Sequence of chain 2.A:
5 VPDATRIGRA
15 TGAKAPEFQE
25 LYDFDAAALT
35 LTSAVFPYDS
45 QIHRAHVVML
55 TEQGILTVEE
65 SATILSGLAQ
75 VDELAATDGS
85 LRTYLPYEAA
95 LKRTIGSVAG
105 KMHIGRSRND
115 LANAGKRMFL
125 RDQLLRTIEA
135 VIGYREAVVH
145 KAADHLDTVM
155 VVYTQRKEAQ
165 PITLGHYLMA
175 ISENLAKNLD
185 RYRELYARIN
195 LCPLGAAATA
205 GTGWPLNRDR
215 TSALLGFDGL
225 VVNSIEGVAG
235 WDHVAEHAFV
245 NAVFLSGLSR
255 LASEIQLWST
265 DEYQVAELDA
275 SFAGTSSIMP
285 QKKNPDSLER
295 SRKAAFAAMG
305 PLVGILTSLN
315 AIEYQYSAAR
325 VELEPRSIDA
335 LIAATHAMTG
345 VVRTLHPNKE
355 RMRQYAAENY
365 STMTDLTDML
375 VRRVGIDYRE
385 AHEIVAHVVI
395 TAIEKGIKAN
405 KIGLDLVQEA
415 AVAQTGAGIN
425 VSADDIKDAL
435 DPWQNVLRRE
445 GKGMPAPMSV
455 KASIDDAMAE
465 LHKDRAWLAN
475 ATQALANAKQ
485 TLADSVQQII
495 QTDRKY

This protein binds this small molecule.
Small molecule (SMILES): O=C(O)/C=C/C(=O)O

Binding-site contacts:
Ligand atom O8 contacts residue TYR320 of chain 3.A at 3.4 Å (h-bond).
Ligand atom C5 contacts residue ARG294 of chain 2.A at 4.3 Å.
Ligand atom O7 contacts residue ARG112 of chain 3.A at 4.1 Å.
Ligand atom C6 contacts residue EKN1 of chain 2.B at 4.1 Å.
Ligand atom C6 contacts residue ARG112 of chain 3.A at 3.9 Å.
Ligand atom O contacts residue ASP290 of chain 2.A at 3.6 Å.
Ligand atom O8 contacts residue ASN113 of chain 3.A at 4.2 Å.
Ligand atom O7 contacts residue TYR320 of chain 3.A at 4.3 Å.
Ligand atom O contacts residue TYR26 of chain 2.A at 2.6 Å (h-bond).
Ligand atom C4 contacts residue TYR320 of chain 3.A at 4.3 Å (hydrophobic).
Ligand atom C contacts residue ARG294 of chain 2.A at 3.5 Å.
Ligand atom C contacts residue TYR26 of chain 2.A at 3.5 Å (hydrophobic).
Ligand atom C contacts residue ASP290 of chain 2.A at 4.0 Å.
Ligand atom O8 contacts residue ARG112 of chain 3.A at 3.5 Å (salt-bridge).
Ligand atom C5 contacts residue ARG112 of chain 3.A at 4.0 Å.
Ligand atom O contacts residue ARG294 of chain 2.A at 3.9 Å.
Ligand atom OXT contacts residue TYR26 of chain 2.A at 3.5 Å (h-bond).
Ligand atom O8 contacts residue EKN1 of chain 2.B at 3.2 Å.
Ligand atom OXT contacts residue ALA322 of chain 3.A at 3.9 Å.
Ligand atom C4 contacts residue EKN1 of chain 2.B at 3.4 Å.
Ligand atom C6 contacts residue TYR320 of chain 3.A at 3.9 Å (hydrophobic).
Ligand atom C4 contacts residue ARG294 of chain 2.A at 4.2 Å.
Ligand atom OXT contacts residue ARG294 of chain 2.A at 2.6 Å (salt-bridge).
Ligand atom C5 contacts residue EKN1 of chain 2.B at 4.0 Å.
Ligand atom C contacts residue EKN1 of chain 2.B at 4.2 Å.
Ligand atom OXT contacts residue ASP290 of chain 2.A at 4.0 Å.

Sequence of chain 3.A:
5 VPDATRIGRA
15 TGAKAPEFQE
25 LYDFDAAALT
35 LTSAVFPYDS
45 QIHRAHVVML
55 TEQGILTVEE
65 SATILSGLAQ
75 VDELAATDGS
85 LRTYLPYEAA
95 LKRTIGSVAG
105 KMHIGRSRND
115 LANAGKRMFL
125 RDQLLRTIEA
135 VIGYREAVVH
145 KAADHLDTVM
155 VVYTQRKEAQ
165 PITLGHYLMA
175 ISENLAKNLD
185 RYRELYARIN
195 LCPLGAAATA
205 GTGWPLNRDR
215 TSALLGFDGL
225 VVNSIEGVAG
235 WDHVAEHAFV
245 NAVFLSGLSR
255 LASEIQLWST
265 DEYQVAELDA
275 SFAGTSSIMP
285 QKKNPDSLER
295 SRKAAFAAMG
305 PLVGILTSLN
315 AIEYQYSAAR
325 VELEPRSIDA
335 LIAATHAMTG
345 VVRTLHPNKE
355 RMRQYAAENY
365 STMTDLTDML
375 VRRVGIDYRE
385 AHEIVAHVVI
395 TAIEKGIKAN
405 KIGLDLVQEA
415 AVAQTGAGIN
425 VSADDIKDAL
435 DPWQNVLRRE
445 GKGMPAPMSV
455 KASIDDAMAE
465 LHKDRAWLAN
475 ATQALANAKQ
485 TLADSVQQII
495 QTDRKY